This small molecule binds to this protein.
Small molecule (SMILES): O=C1CC[C@@H](NC(=O)c2cscn2)CN1

Binding-site contacts:
Ligand atom C04 contacts residue SER38 of chain 1.A at 3.6 Å.
Ligand atom C06 contacts residue GLU37 of chain 1.A at 3.6 Å.
Ligand atom C14 contacts residue TRP41 of chain 1.B at 4.0 Å (hydrophobic).
Ligand atom C05 contacts residue SER38 of chain 1.A at 3.1 Å.
Ligand atom C11 contacts residue VAL63 of chain 1.B at 4.2 Å (hydrophobic).
Ligand atom O01 contacts residue VAL63 of chain 1.B at 4.5 Å.
Ligand atom O08 contacts residue GLU37 of chain 1.A at 2.3 Å (salt-bridge).
Ligand atom O01 contacts residue SER38 of chain 1.A at 3.1 Å (h-bond).
Ligand atom N15 contacts residue VAL63 of chain 1.B at 4.0 Å.
Ligand atom N15 contacts residue TRP41 of chain 1.B at 4.4 Å.
Ligand atom C07 contacts residue GLU37 of chain 1.A at 3.3 Å.
Ligand atom C02 contacts residue SER38 of chain 1.A at 3.5 Å.
Ligand atom N09 contacts residue GLU37 of chain 1.A at 4.0 Å.
Ligand atom N03 contacts residue SER38 of chain 1.A at 3.2 Å (h-bond).
Ligand atom N03 contacts residue GLU37 of chain 1.A at 4.3 Å.
Ligand atom C14 contacts residue VAL63 of chain 1.B at 3.9 Å (hydrophobic).
Ligand atom C02 contacts residue VAL63 of chain 1.B at 4.3 Å (hydrophobic).
Ligand atom C06 contacts residue SER38 of chain 1.A at 3.8 Å.

Sequence of chain 1.A:
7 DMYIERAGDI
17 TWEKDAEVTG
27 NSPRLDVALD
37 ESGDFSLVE

Sequence of chain 1.B:
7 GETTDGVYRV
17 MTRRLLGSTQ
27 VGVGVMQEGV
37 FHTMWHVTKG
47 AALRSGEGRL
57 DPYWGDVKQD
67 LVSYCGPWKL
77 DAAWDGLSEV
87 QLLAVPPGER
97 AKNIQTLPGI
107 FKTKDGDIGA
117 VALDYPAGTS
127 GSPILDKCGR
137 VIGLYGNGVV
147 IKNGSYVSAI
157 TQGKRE